Binding-site contacts:
Ligand atom CAP contacts residue VAL132 of chain 1.A at 3.8 Å (hydrophobic).
Ligand atom CAE contacts residue PHE129 of chain 1.B at 3.2 Å (hydrophobic).
Ligand atom CL contacts residue PHE129 of chain 1.A at 3.7 Å.
Ligand atom CAB contacts residue VAL132 of chain 1.B at 3.8 Å (hydrophobic).
Ligand atom CAX contacts residue GLY182 of chain 1.A at 3.6 Å.
Ligand atom NAM contacts residue LEU136 of chain 1.A at 3.6 Å.
Ligand atom CAE contacts residue VAL132 of chain 1.B at 3.8 Å (hydrophobic).
Ligand atom CAD contacts residue VAL132 of chain 1.B at 3.5 Å (hydrophobic).
Ligand atom NAI contacts residue VAL132 of chain 1.B at 3.6 Å.
Ligand atom OAL contacts residue GLY182 of chain 1.B at 3.5 Å.
Ligand atom CAF contacts residue PHE186 of chain 1.A at 3.9 Å (hydrophobic).
Ligand atom NAM contacts residue LEU136 of chain 1.B at 3.3 Å.
Ligand atom CAU contacts residue VAL132 of chain 1.A at 3.6 Å (hydrophobic).
Ligand atom OAL contacts residue GLY182 of chain 1.A at 3.2 Å.
Ligand atom CAG contacts residue VAL132 of chain 1.B at 3.9 Å (hydrophobic).
Ligand atom CAC contacts residue VAL132 of chain 1.B at 3.3 Å (hydrophobic).
Ligand atom CAT contacts residue VAL132 of chain 1.A at 3.6 Å (hydrophobic).
Ligand atom CAA contacts residue PHE186 of chain 1.A at 3.7 Å (hydrophobic).
Ligand atom CAA contacts residue ALA178 of chain 1.B at 3.8 Å (hydrophobic).
Ligand atom CAR contacts residue ASN133 of chain 1.A at 3.4 Å.
Ligand atom CL contacts residue TRP128 of chain 1.A at 3.4 Å.
Ligand atom NAI contacts residue LEU136 of chain 1.A at 3.6 Å.
Ligand atom OAV contacts residue PHE186 of chain 1.B at 3.7 Å.
Ligand atom CAO contacts residue LEU136 of chain 1.B at 3.4 Å (hydrophobic).
Ligand atom CAS contacts residue VAL132 of chain 1.A at 3.8 Å (hydrophobic).
Ligand atom CAA contacts residue GLY185 of chain 1.A at 3.7 Å.
Ligand atom CAK contacts residue GLY182 of chain 1.A at 3.8 Å.
Ligand atom CAX contacts residue GLY185 of chain 1.B at 3.8 Å.
Ligand atom CAP contacts residue LEU136 of chain 1.B at 3.4 Å (hydrophobic).
Ligand atom CAK contacts residue GLY182 of chain 1.B at 3.8 Å.
Ligand atom CAD contacts residue PHE129 of chain 1.B at 3.5 Å (hydrophobic).
Ligand atom OAV contacts residue ALA178 of chain 1.A at 3.8 Å.
Ligand atom OAQ contacts residue LEU136 of chain 1.B at 3.4 Å.
Ligand atom CAH contacts residue VAL132 of chain 1.B at 3.4 Å (hydrophobic).
Ligand atom CAX contacts residue ALA181 of chain 1.A at 3.9 Å (hydrophobic).
Ligand atom CAJ contacts residue VAL132 of chain 1.B at 3.9 Å (hydrophobic).
Ligand atom CAX contacts residue ALA178 of chain 1.A at 2.9 Å (hydrophobic).
Ligand atom CAK contacts residue LEU136 of chain 1.A at 3.9 Å (hydrophobic).
Ligand atom OAV contacts residue GLY185 of chain 1.B at 3.7 Å.
Ligand atom CAE contacts residue ASN133 of chain 1.B at 3.7 Å.

Sequence of chain 1.A:
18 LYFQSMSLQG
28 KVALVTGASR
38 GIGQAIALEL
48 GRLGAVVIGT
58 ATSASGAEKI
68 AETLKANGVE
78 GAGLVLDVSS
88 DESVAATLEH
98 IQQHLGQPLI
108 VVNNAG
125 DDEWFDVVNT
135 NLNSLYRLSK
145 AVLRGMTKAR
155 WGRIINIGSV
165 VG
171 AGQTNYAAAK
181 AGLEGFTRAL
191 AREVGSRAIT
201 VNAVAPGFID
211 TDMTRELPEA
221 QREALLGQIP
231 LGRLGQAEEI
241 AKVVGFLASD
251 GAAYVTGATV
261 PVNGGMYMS

The small molecule below binds the protein below.
Small molecule (SMILES): COc1cc(NC(=O)c2cccc3cccnc23)c(OC)cc1Cl

Sequence of chain 1.B:
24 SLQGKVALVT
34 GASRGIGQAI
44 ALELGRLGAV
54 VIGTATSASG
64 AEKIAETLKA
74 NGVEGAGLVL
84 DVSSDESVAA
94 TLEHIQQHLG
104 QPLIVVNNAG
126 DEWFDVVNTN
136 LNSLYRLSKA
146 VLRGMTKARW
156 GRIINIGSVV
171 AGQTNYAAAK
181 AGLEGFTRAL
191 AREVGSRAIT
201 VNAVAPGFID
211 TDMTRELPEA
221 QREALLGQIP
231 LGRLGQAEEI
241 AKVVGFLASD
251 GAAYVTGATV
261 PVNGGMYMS